Binding-site contacts:
Ligand atom NAD contacts residue VAL94 of chain 1.A at 3.7 Å.
Ligand atom CAC contacts residue VAL98 of chain 1.A at 3.9 Å (hydrophobic).
Ligand atom CAC contacts residue VAL94 of chain 1.A at 3.6 Å (hydrophobic).
Ligand atom NAB contacts residue GLY95 of chain 1.A at 3.5 Å.
Ligand atom CAA contacts residue VAL94 of chain 1.A at 4.0 Å (hydrophobic).
Ligand atom OAE contacts residue VAL94 of chain 1.A at 3.5 Å.
Ligand atom CAG contacts residue VAL94 of chain 1.A at 3.4 Å (hydrophobic).
Ligand atom CAG contacts residue VAL98 of chain 1.A at 4.3 Å (hydrophobic).
Ligand atom NAB contacts residue PRO96 of chain 1.A at 2.9 Å (h-bond).
Ligand atom CAA contacts residue HIS132 of chain 1.A at 3.6 Å.
Ligand atom CAA contacts residue VAL98 of chain 1.A at 4.2 Å (hydrophobic).
Ligand atom CAC contacts residue PRO96 of chain 1.A at 3.4 Å (hydrophobic).
Ligand atom CAF contacts residue GLY95 of chain 1.A at 4.2 Å.
Ligand atom CAF contacts residue VAL94 of chain 1.A at 3.8 Å (hydrophobic).
Ligand atom CAC contacts residue GLY95 of chain 1.A at 4.4 Å.
Ligand atom CAF contacts residue PRO96 of chain 1.A at 3.5 Å (hydrophobic).

The small molecule below binds the protein below.
Small molecule (SMILES): Cc1cc(N)no1

Sequence of chain 1.A:
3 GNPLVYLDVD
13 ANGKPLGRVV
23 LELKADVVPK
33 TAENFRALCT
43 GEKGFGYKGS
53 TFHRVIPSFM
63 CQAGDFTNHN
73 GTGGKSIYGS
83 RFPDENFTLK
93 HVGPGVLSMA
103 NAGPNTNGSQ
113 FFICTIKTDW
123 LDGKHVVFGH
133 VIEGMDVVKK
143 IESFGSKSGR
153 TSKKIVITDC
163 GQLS